Sequence of chain 1.A:
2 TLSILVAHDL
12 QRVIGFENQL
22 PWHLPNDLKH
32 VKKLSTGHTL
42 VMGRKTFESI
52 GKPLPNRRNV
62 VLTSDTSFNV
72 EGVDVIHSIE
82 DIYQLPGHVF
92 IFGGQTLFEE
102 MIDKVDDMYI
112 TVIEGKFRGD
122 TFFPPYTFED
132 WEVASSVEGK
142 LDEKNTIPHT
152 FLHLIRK

Binding-site contacts:
Ligand atom C3 contacts residue VAL7 of chain 1.A at 3.8 Å (hydrophobic).
Ligand atom C13 contacts residue PHE93 of chain 1.A at 3.4 Å (hydrophobic).
Ligand atom N11 contacts residue VAL7 of chain 1.A at 3.9 Å.
Ligand atom C1 contacts residue LEU6 of chain 1.A at 3.6 Å (hydrophobic).
Ligand atom C1 contacts residue PHE93 of chain 1.A at 3.7 Å (hydrophobic).
Ligand atom N11 contacts residue NAP1 of chain 1.B at 3.6 Å (h-bond).
Ligand atom N12 contacts residue VAL32 of chain 1.A at 3.7 Å.
Ligand atom N2 contacts residue NAP1 of chain 1.B at 3.5 Å (h-bond).
Ligand atom C10 contacts residue PHE93 of chain 1.A at 3.2 Å (hydrophobic).
Ligand atom C9 contacts residue PHE93 of chain 1.A at 3.4 Å (hydrophobic).
Ligand atom N2 contacts residue VAL7 of chain 1.A at 3.3 Å.
Ligand atom C18 contacts residue LEU29 of chain 1.A at 4.0 Å (hydrophobic).
Ligand atom C3 contacts residue VAL32 of chain 1.A at 3.4 Å (hydrophobic).
Ligand atom N4 contacts residue VAL32 of chain 1.A at 3.3 Å.
Ligand atom N11 contacts residue PHE93 of chain 1.A at 2.8 Å (h-bond).
Ligand atom N12 contacts residue ALA8 of chain 1.A at 3.5 Å (h-bond).
Ligand atom C1 contacts residue VAL7 of chain 1.A at 4.0 Å (hydrophobic).
Ligand atom O21 contacts residue LEU29 of chain 1.A at 4.0 Å.
Ligand atom N11 contacts residue LEU6 of chain 1.A at 2.7 Å (h-bond).
Ligand atom N12 contacts residue ASP28 of chain 1.A at 2.8 Å (salt-bridge).
Ligand atom N12 contacts residue THR112 of chain 1.A at 3.7 Å.
Ligand atom C15 contacts residue LEU21 of chain 1.A at 3.7 Å (hydrophobic).
Ligand atom C5 contacts residue ASP28 of chain 1.A at 3.6 Å.
Ligand atom O21 contacts residue LEU55 of chain 1.A at 3.6 Å.
Ligand atom C13 contacts residue ILE51 of chain 1.A at 3.8 Å (hydrophobic).
Ligand atom N2 contacts residue ALA8 of chain 1.A at 3.7 Å.
Ligand atom C6 contacts residue PHE93 of chain 1.A at 3.6 Å (hydrophobic).
Ligand atom C6 contacts residue NAP1 of chain 1.B at 3.8 Å.
Ligand atom C20 contacts residue LEU29 of chain 1.A at 3.9 Å (hydrophobic).
Ligand atom C10 contacts residue NAP1 of chain 1.B at 3.4 Å.
Ligand atom N2 contacts residue LEU6 of chain 1.A at 3.6 Å (h-bond).
Ligand atom C7 contacts residue ASP28 of chain 1.A at 3.7 Å.
Ligand atom N4 contacts residue ASP28 of chain 1.A at 2.6 Å (salt-bridge).
Ligand atom C3 contacts residue ALA8 of chain 1.A at 3.7 Å (hydrophobic).
Ligand atom C3 contacts residue ASP28 of chain 1.A at 3.4 Å.
Ligand atom N12 contacts residue VAL7 of chain 1.A at 3.5 Å.
Ligand atom C7 contacts residue LEU21 of chain 1.A at 3.8 Å (hydrophobic).
Ligand atom C5 contacts residue VAL32 of chain 1.A at 3.8 Å (hydrophobic).
Ligand atom C1 contacts residue NAP1 of chain 1.B at 3.3 Å.
Ligand atom C3 contacts residue NAP1 of chain 1.B at 4.0 Å.

The protein below binds the small molecule below.
Small molecule (SMILES): CC(=O)c1cccc(-c2cc3nc(N)nc(N)c3cc2C)c1